The protein below binds the small molecule below.
Small molecule (SMILES): NCC(=O)O

Sequence of chain 1.A:
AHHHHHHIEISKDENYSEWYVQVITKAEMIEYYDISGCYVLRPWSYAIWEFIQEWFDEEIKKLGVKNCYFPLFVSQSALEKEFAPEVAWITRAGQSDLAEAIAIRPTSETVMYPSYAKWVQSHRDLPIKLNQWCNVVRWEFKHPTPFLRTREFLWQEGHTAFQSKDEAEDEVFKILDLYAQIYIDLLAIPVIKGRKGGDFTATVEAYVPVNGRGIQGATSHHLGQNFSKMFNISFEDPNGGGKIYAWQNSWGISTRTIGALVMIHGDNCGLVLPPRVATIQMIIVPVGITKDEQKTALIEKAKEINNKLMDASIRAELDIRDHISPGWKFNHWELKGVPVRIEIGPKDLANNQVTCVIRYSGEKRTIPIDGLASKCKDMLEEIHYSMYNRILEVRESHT

Binding-site contacts:
Ligand atom CA contacts residue GLU334 of chain 1.A at 3.6 Å.
Ligand atom OXT contacts residue TRP350 of chain 1.A at 4.0 Å.
Ligand atom OXT contacts residue LEU335 of chain 1.A at 4.3 Å.
Ligand atom N contacts residue GLU334 of chain 1.A at 2.2 Å (salt-bridge).
Ligand atom O contacts residue GLU334 of chain 1.A at 4.1 Å.
Ligand atom C contacts residue TRP350 of chain 1.A at 4.4 Å (hydrophobic).
Ligand atom OXT contacts residue ASP336 of chain 1.A at 3.9 Å.
Ligand atom C contacts residue GLU334 of chain 1.A at 4.2 Å.
Ligand atom C contacts residue LEU335 of chain 1.A at 4.2 Å (hydrophobic).
Ligand atom OXT contacts residue ARG338 of chain 1.A at 3.8 Å.
Ligand atom O contacts residue TRP350 of chain 1.A at 4.2 Å.
Ligand atom CA contacts residue LEU335 of chain 1.A at 3.2 Å (hydrophobic).
Ligand atom N contacts residue LEU335 of chain 1.A at 3.8 Å.